Sequence of chain 1.M:
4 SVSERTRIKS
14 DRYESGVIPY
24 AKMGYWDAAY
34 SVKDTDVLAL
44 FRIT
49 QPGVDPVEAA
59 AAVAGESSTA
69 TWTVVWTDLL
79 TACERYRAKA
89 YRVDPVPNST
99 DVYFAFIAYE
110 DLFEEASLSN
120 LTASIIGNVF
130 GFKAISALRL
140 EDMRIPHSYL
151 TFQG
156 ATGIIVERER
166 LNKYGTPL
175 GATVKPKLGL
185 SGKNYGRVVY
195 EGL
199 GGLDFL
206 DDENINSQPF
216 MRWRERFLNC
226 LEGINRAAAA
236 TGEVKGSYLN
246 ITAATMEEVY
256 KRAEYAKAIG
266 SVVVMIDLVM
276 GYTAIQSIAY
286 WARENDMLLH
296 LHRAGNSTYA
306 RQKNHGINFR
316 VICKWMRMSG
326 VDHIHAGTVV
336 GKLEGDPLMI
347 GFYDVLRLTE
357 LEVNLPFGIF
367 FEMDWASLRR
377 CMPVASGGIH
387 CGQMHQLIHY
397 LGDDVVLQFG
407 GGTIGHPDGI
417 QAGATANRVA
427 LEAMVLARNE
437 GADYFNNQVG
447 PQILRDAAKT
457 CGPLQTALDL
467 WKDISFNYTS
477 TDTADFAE

Binding-site contacts:
Ligand atom O4P contacts residue ARG298 of chain 1.M at 2.9 Å (salt-bridge).
Ligand atom O1P contacts residue THR69 of chain 1.E at 3.4 Å (h-bond).
Ligand atom P1 contacts residue THR69 of chain 1.E at 3.4 Å.
Ligand atom O3P contacts residue THR69 of chain 1.E at 2.5 Å (h-bond).
Ligand atom C3 contacts residue MG1 of chain 1.SA at 3.0 Å.
Ligand atom O4 contacts residue SER382 of chain 1.M at 2.9 Å (h-bond).
Ligand atom O2 contacts residue KCX205 of chain 1.M at 3.1 Å (h-bond).
Ligand atom C3 contacts residue KCX205 of chain 1.M at 3.1 Å.
Ligand atom O2 contacts residue ASP207 of chain 1.M at 3.4 Å (salt-bridge).
Ligand atom O4 contacts residue GLY383 of chain 1.M at 3.1 Å.
Ligand atom O1P contacts residue LYS337 of chain 1.M at 2.8 Å (salt-bridge).
Ligand atom O3 contacts residue KCX205 of chain 1.M at 2.6 Å (h-bond).
Ligand atom C contacts residue LYS179 of chain 1.M at 3.4 Å.
Ligand atom C contacts residue MG1 of chain 1.SA at 2.8 Å.
Ligand atom O3 contacts residue MG1 of chain 1.SA at 2.1 Å.
Ligand atom O6P contacts residue SER382 of chain 1.M at 3.3 Å (h-bond).
Ligand atom O2P contacts residue GLY406 of chain 1.M at 2.8 Å (h-bond).
Ligand atom O6 contacts residue LYS337 of chain 1.M at 2.8 Å (salt-bridge).
Ligand atom O6P contacts residue HIS330 of chain 1.M at 2.7 Å (h-bond).
Ligand atom O5P contacts residue ARG298 of chain 1.M at 2.9 Å (salt-bridge).
Ligand atom O3 contacts residue GLU208 of chain 1.M at 3.0 Å (salt-bridge).
Ligand atom O7 contacts residue LYS181 of chain 1.M at 2.7 Å (salt-bridge).
Ligand atom O6 contacts residue GLU64 of chain 1.E at 3.4 Å (salt-bridge).
Ligand atom O7 contacts residue MG1 of chain 1.SA at 2.1 Å.
Ligand atom C2 contacts residue MG1 of chain 1.SA at 2.9 Å.
Ligand atom O3 contacts residue HIS297 of chain 1.M at 3.0 Å (h-bond).
Ligand atom O1P contacts residue GLY383 of chain 1.M at 3.3 Å.
Ligand atom O2 contacts residue THR177 of chain 1.M at 2.8 Å (h-bond).
Ligand atom O2 contacts residue LYS179 of chain 1.M at 3.0 Å (salt-bridge).
Ligand atom O2 contacts residue MG1 of chain 1.SA at 2.3 Å.
Ligand atom O7 contacts residue ASN127 of chain 1.E at 2.9 Å (h-bond).
Ligand atom O4P contacts residue LEU338 of chain 1.M at 3.4 Å.
Ligand atom O7 contacts residue ASP207 of chain 1.M at 3.1 Å (salt-bridge).
Ligand atom O3P contacts residue GLY407 of chain 1.M at 2.7 Å (h-bond).
Ligand atom O7 contacts residue LYS179 of chain 1.M at 3.3 Å (salt-bridge).
Ligand atom O1 contacts residue LYS179 of chain 1.M at 3.2 Å (salt-bridge).
Ligand atom O1P contacts residue GLY384 of chain 1.M at 2.8 Å (h-bond).
Ligand atom O7 contacts residue GLU208 of chain 1.M at 3.2 Å (salt-bridge).
Ligand atom C contacts residue ASN127 of chain 1.E at 3.4 Å.
Ligand atom O1P contacts residue TRP70 of chain 1.E at 3.3 Å.

This small molecule binds to this protein.
Small molecule (SMILES): O=C(O)[C@@](O)(COP(=O)(O)O)[C@H](O)[C@H](O)COP(=O)(O)O

Sequence of chain 1.E:
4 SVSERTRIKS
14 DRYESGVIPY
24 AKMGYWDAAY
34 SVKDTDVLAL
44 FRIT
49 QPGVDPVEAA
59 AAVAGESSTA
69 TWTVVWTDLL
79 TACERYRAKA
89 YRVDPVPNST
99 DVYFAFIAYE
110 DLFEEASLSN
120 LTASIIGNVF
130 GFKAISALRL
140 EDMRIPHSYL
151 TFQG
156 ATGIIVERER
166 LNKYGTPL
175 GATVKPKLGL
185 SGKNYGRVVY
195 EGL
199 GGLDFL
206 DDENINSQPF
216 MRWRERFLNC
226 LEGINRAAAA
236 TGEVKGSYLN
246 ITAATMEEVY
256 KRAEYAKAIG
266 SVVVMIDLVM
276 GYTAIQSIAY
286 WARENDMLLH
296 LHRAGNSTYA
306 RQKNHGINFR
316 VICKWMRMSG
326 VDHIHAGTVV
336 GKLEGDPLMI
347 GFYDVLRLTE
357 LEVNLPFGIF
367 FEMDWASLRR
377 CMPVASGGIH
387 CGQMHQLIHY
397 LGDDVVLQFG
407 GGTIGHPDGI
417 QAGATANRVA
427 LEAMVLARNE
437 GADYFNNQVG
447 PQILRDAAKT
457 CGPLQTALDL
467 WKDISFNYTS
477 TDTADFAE